Binding-site contacts:
Ligand atom C4 contacts residue ARG71 of chain 1.D at 3.4 Å.
Ligand atom C3 contacts residue ASN271 of chain 1.D at 3.8 Å.
Ligand atom C6 contacts residue ARG71 of chain 1.D at 3.5 Å.
Ligand atom O5 contacts residue LYS446 of chain 1.D at 3.8 Å.
Ligand atom N2 contacts residue ASN271 of chain 1.D at 2.9 Å (h-bond).
Ligand atom C2 contacts residue ASN271 of chain 1.D at 2.5 Å.
Ligand atom C7 contacts residue ASN271 of chain 1.D at 3.2 Å.
Ligand atom C1 contacts residue ASN271 of chain 1.D at 1.4 Å.
Ligand atom O7 contacts residue PRO221 of chain 1.D at 3.6 Å.
Ligand atom C3 contacts residue ARG71 of chain 1.D at 3.9 Å.
Ligand atom O5 contacts residue ASN271 of chain 1.D at 2.4 Å (h-bond).
Ligand atom C6 contacts residue NAG1 of chain 1.ZA at 4.1 Å.
Ligand atom C6 contacts residue ASP220 of chain 1.D at 3.3 Å.
Ligand atom C2 contacts residue ARG71 of chain 1.D at 3.6 Å.
Ligand atom O6 contacts residue ARG71 of chain 1.D at 2.8 Å (salt-bridge).
Ligand atom C4 contacts residue GLN1 of chain 1.N at 3.9 Å.
Ligand atom O3 contacts residue CYS445 of chain 1.D at 3.6 Å.
Ligand atom C5 contacts residue ASP220 of chain 1.D at 3.8 Å.
Ligand atom C1 contacts residue ARG71 of chain 1.D at 3.6 Å.
Ligand atom C2 contacts residue LYS446 of chain 1.D at 3.8 Å.
Ligand atom O6 contacts residue NAG1 of chain 1.ZA at 3.4 Å.
Ligand atom C8 contacts residue ASN383 of chain 1.D at 3.3 Å.
Ligand atom C8 contacts residue LEU270 of chain 1.D at 3.8 Å (hydrophobic).
Ligand atom O6 contacts residue ARG385 of chain 1.D at 4.0 Å.
Ligand atom C6 contacts residue ARG385 of chain 1.D at 3.8 Å.
Ligand atom O7 contacts residue ASN271 of chain 1.D at 3.1 Å (h-bond).
Ligand atom C5 contacts residue LYS446 of chain 1.D at 3.5 Å.
Ligand atom O5 contacts residue ARG71 of chain 1.D at 2.7 Å (salt-bridge).
Ligand atom C5 contacts residue GLN1 of chain 1.N at 3.9 Å.
Ligand atom O4 contacts residue GLN1 of chain 1.N at 3.0 Å (h-bond).
Ligand atom C1 contacts residue LYS446 of chain 1.D at 3.2 Å.
Ligand atom N2 contacts residue LYS446 of chain 1.D at 4.0 Å.
Ligand atom C5 contacts residue ASN271 of chain 1.D at 3.7 Å.
Ligand atom C5 contacts residue ARG71 of chain 1.D at 3.5 Å.
Ligand atom O2 contacts residue ARG71 of chain 1.D at 2.5 Å (salt-bridge).
Ligand atom O6 contacts residue GLU69 of chain 1.D at 4.0 Å.
Ligand atom O4 contacts residue LYS446 of chain 1.D at 3.7 Å.
Ligand atom C3 contacts residue LYS446 of chain 1.D at 3.7 Å.
Ligand atom O7 contacts residue VAL263 of chain 1.D at 3.5 Å.
Ligand atom C6 contacts residue GLN1 of chain 1.N at 3.8 Å.

Sequence of chain 1.N:
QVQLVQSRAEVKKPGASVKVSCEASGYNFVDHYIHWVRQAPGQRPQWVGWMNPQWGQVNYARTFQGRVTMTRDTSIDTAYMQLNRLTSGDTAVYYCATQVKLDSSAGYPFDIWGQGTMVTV

This small molecule binds to this protein.
Small molecule (SMILES): CC(=O)N[C@H]1[C@H](O[C@H]2[C@H](O)[C@@H](NC(C)=O)CO[C@@H]2CO)O[C@H](CO)[C@@H](O[C@@H]2O[C@H](CO[C@H]3O[C@H](CO)[C@@H](O)[C@H](O)[C@@H]3O)[C@@H](O)[C@H](O[C@H]3O[C@H](CO)[C@@H](O)[C@H](O)[C@@H]3O)[C@@H]2O)[C@@H]1O

Sequence of chain 1.D:
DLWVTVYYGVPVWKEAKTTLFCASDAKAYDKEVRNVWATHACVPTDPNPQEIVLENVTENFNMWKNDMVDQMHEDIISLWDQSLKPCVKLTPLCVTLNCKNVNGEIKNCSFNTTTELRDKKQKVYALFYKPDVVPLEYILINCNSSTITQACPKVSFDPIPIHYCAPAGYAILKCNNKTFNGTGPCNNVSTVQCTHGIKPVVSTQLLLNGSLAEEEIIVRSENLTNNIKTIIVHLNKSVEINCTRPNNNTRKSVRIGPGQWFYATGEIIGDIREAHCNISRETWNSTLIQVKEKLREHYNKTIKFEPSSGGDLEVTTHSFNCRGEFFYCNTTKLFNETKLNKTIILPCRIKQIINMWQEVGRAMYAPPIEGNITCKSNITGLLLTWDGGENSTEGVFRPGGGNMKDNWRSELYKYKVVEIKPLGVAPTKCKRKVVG